Binding-site contacts:
Ligand atom C5 contacts residue ASN316 of chain 1.A at 3.6 Å.
Ligand atom N2 contacts residue ASN316 of chain 1.A at 2.9 Å (h-bond).
Ligand atom O5 contacts residue ASN316 of chain 1.A at 2.4 Å (h-bond).
Ligand atom C6 contacts residue ILE317 of chain 1.A at 4.0 Å (hydrophobic).
Ligand atom C7 contacts residue ASN316 of chain 1.A at 3.1 Å.
Ligand atom C1 contacts residue ILE317 of chain 1.A at 4.2 Å (hydrophobic).
Ligand atom C8 contacts residue ASN316 of chain 1.A at 4.4 Å.
Ligand atom O5 contacts residue ILE317 of chain 1.A at 3.8 Å.
Ligand atom C5 contacts residue ILE317 of chain 1.A at 3.9 Å (hydrophobic).
Ligand atom C1 contacts residue ASN316 of chain 1.A at 1.4 Å.
Ligand atom O7 contacts residue ASN316 of chain 1.A at 2.7 Å (h-bond).
Ligand atom C4 contacts residue ASN316 of chain 1.A at 4.2 Å.
Ligand atom C2 contacts residue ASN316 of chain 1.A at 2.5 Å.
Ligand atom C3 contacts residue ASN316 of chain 1.A at 3.8 Å.

Sequence of chain 1.A:
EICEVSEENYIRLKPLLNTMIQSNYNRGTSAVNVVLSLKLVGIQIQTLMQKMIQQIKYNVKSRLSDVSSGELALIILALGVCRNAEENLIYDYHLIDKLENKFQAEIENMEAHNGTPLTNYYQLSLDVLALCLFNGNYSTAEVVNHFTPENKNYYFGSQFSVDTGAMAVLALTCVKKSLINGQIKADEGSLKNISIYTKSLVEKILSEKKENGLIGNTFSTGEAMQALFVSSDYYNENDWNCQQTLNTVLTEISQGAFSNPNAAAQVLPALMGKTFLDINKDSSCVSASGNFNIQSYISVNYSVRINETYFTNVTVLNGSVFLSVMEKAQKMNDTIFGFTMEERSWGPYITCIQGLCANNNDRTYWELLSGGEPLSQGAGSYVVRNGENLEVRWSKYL

The small molecule below binds the protein below.
Small molecule (SMILES): CC(=O)N[C@@H]1[C@@H](O)[C@H](O)[C@@H](CO)O[C@H]1O